Sequence of chain 1.B:
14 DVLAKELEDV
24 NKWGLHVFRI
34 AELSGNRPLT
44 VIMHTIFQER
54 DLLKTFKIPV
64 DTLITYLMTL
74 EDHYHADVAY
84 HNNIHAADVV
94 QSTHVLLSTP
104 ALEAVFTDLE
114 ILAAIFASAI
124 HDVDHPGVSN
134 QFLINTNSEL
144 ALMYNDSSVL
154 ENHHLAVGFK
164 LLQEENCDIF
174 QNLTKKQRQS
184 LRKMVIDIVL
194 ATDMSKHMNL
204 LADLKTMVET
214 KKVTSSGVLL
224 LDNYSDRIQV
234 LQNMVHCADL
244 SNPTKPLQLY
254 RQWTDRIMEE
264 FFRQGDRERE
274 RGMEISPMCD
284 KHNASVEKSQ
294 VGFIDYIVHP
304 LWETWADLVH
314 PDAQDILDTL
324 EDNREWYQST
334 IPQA

The protein below binds the small molecule below.
Small molecule (SMILES): COc1ccc(-c2ccn(CCC(=O)N3C[C@@H](C)O[C@H](C)C3)n2)cc1OC1CCCC1

Binding-site contacts:
Ligand atom O04 contacts residue THR195 of chain 1.B at 3.2 Å (h-bond).
Ligand atom C11 contacts residue TYR83 of chain 1.B at 3.8 Å (hydrophobic).
Ligand atom C12 contacts residue PHE296 of chain 1.B at 3.6 Å (hydrophobic).
Ligand atom C01 contacts residue THR257 of chain 1.B at 3.7 Å.
Ligand atom C21 contacts residue LEU243 of chain 1.B at 3.7 Å (hydrophobic).
Ligand atom N02 contacts residue LEU243 of chain 1.B at 3.3 Å.
Ligand atom C01 contacts residue ILE260 of chain 1.B at 3.8 Å (hydrophobic).
Ligand atom C23 contacts residue ILE260 of chain 1.B at 3.3 Å (hydrophobic).
Ligand atom C03 contacts residue PHE296 of chain 1.B at 3.3 Å (hydrophobic).
Ligand atom O01 contacts residue GLN293 of chain 1.B at 3.2 Å (h-bond).
Ligand atom C07 contacts residue GLN293 of chain 1.B at 3.8 Å.
Ligand atom C13 contacts residue PHE296 of chain 1.B at 3.6 Å (hydrophobic).
Ligand atom O02 contacts residue PHE296 of chain 1.B at 3.6 Å.
Ligand atom O01 contacts residue ILE260 of chain 1.B at 3.4 Å.
Ligand atom C16 contacts residue MET197 of chain 1.B at 3.6 Å (hydrophobic).
Ligand atom C05 contacts residue ILE260 of chain 1.B at 3.5 Å (hydrophobic).
Ligand atom C21 contacts residue MET197 of chain 1.B at 3.6 Å (hydrophobic).
Ligand atom C23 contacts residue PHE264 of chain 1.B at 3.4 Å (hydrophobic).
Ligand atom C22 contacts residue PHE296 of chain 1.B at 3.5 Å (hydrophobic).
Ligand atom C10 contacts residue PHE296 of chain 1.B at 3.2 Å (hydrophobic).
Ligand atom C07 contacts residue MET281 of chain 1.B at 3.4 Å (hydrophobic).
Ligand atom C06 contacts residue MET281 of chain 1.B at 3.3 Å (hydrophobic).
Ligand atom C05 contacts residue MET261 of chain 1.B at 3.7 Å (hydrophobic).
Ligand atom O02 contacts residue GLN293 of chain 1.B at 3.4 Å (h-bond).
Ligand atom O04 contacts residue MET197 of chain 1.B at 3.0 Å.
Ligand atom C06 contacts residue MET261 of chain 1.B at 3.8 Å (hydrophobic).
Ligand atom C09 contacts residue PHE296 of chain 1.B at 3.2 Å (hydrophobic).
Ligand atom C12 contacts residue TYR83 of chain 1.B at 3.8 Å (hydrophobic).
Ligand atom O03 contacts residue PHE264 of chain 1.B at 3.5 Å.
Ligand atom C01 contacts residue TRP256 of chain 1.B at 3.8 Å (hydrophobic).
Ligand atom C01 contacts residue ASN245 of chain 1.B at 3.8 Å.
Ligand atom C07 contacts residue SER292 of chain 1.B at 3.7 Å.
Ligand atom C02 contacts residue PHE296 of chain 1.B at 3.4 Å (hydrophobic).
Ligand atom C14 contacts residue LEU243 of chain 1.B at 3.6 Å (hydrophobic).
Ligand atom C12 contacts residue ASN245 of chain 1.B at 3.5 Å.
Ligand atom N01 contacts residue LEU243 of chain 1.B at 3.4 Å.
Ligand atom C11 contacts residue PHE296 of chain 1.B at 3.4 Å (hydrophobic).
Ligand atom C01 contacts residue GLN293 of chain 1.B at 3.7 Å.
Ligand atom C15 contacts residue ASP242 of chain 1.B at 3.2 Å.
Ligand atom C14 contacts residue ASP242 of chain 1.B at 3.6 Å.